Sequence of chain 2.B:
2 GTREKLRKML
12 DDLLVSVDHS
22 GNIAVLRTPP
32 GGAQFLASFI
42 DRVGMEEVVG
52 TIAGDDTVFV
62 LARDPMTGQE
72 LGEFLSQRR

Sequence of chain 3.B:
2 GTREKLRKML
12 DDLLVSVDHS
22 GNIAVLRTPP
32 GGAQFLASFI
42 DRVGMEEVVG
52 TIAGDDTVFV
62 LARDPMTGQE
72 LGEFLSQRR

A small-molecule ligand and the protein it binds are described below.
Small molecule (SMILES): NC(=[NH2+])NCCC[C@H](N)C(=O)O

Sequence of chain 3.A:
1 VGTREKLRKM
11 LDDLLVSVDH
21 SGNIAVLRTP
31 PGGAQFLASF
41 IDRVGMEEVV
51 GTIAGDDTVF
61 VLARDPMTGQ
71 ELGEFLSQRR

Binding-site contacts:
Ligand atom NH1 contacts residue GLY32 of chain 3.A at 3.5 Å (h-bond).
Ligand atom N contacts residue THR58 of chain 3.B at 2.6 Å (h-bond).
Ligand atom NH1 contacts residue ASP56 of chain 3.A at 2.6 Å (salt-bridge).
Ligand atom NH2 contacts residue GLY32 of chain 3.A at 3.2 Å.
Ligand atom N contacts residue ASP42 of chain 2.B at 2.8 Å (salt-bridge).
Ligand atom OXT contacts residue ASP57 of chain 3.B at 3.0 Å (salt-bridge).
Ligand atom CZ contacts residue GLY32 of chain 3.A at 3.7 Å.
Ligand atom CB contacts residue GLN35 of chain 2.B at 3.4 Å.
Ligand atom CD contacts residue GLN35 of chain 2.B at 3.5 Å.
Ligand atom O contacts residue GLY55 of chain 3.B at 3.2 Å.
Ligand atom O contacts residue GLN35 of chain 2.B at 3.3 Å (h-bond).
Ligand atom NH1 contacts residue ASP56 of chain 3.B at 3.5 Å (salt-bridge).
Ligand atom N contacts residue THR52 of chain 2.B at 3.0 Å (h-bond).
Ligand atom CZ contacts residue GOL1 of chain 3.F at 3.5 Å.
Ligand atom OXT contacts residue THR58 of chain 3.B at 3.0 Å (h-bond).
Ligand atom NH1 contacts residue GOL1 of chain 3.F at 2.9 Å (h-bond).
Ligand atom CG contacts residue GLN35 of chain 2.B at 3.4 Å.
Ligand atom CA contacts residue ASP57 of chain 3.B at 3.7 Å.
Ligand atom NH1 contacts residue ARG1 of chain 4.C at 3.7 Å.
Ligand atom NH2 contacts residue ASP56 of chain 3.A at 3.0 Å (salt-bridge).
Ligand atom N contacts residue ASP57 of chain 3.B at 2.8 Å (salt-bridge).
Ligand atom OXT contacts residue GLY55 of chain 3.B at 3.6 Å.
Ligand atom CG contacts residue ASP57 of chain 3.B at 3.5 Å.
Ligand atom O contacts residue ALA54 of chain 2.B at 3.1 Å (h-bond).
Ligand atom OXT contacts residue ASP56 of chain 3.B at 2.7 Å (salt-bridge).
Ligand atom O contacts residue ILE53 of chain 2.B at 3.7 Å.
Ligand atom CZ contacts residue GLN35 of chain 2.B at 3.7 Å.
Ligand atom CD contacts residue ARG43 of chain 2.B at 3.6 Å.
Ligand atom CB contacts residue ASP42 of chain 2.B at 3.3 Å.
Ligand atom NH1 contacts residue PRO31 of chain 3.A at 3.4 Å.
Ligand atom CZ contacts residue ASP56 of chain 3.A at 3.5 Å.
Ligand atom NH2 contacts residue GLN35 of chain 2.B at 2.7 Å (h-bond).
Ligand atom CA contacts residue THR52 of chain 2.B at 3.2 Å.
Ligand atom C contacts residue ASP56 of chain 3.B at 3.3 Å.
Ligand atom O contacts residue ASP56 of chain 3.B at 3.1 Å (salt-bridge).
Ligand atom C contacts residue THR52 of chain 2.B at 3.6 Å.
Ligand atom NE contacts residue GOL1 of chain 3.F at 3.2 Å (h-bond).
Ligand atom NE contacts residue ARG43 of chain 2.B at 3.0 Å (salt-bridge).
Ligand atom CA contacts residue ASP42 of chain 2.B at 3.5 Å.
Ligand atom CG contacts residue ASP42 of chain 2.B at 3.6 Å.